Binding-site contacts:
Ligand atom C2 contacts residue ASN12 of chain 27.C at 3.2 Å.
Ligand atom O7 contacts residue ASN12 of chain 27.C at 3.7 Å.
Ligand atom O5 contacts residue ASN12 of chain 27.C at 2.7 Å (h-bond).
Ligand atom C5 contacts residue ASN12 of chain 27.C at 4.1 Å.
Ligand atom C1 contacts residue ASN12 of chain 27.C at 2.2 Å.
Ligand atom N2 contacts residue ASN12 of chain 27.C at 3.8 Å.
Ligand atom C7 contacts residue ASN12 of chain 27.C at 3.9 Å.

The small molecule below binds the protein below.
Small molecule (SMILES): CC(=O)N[C@H]1[C@H](O[C@H]2[C@H](O)[C@@H](NC(C)=O)CO[C@@H]2CO)O[C@H](CO)[C@@H](O)[C@@H]1O

Sequence of chain 27.C:
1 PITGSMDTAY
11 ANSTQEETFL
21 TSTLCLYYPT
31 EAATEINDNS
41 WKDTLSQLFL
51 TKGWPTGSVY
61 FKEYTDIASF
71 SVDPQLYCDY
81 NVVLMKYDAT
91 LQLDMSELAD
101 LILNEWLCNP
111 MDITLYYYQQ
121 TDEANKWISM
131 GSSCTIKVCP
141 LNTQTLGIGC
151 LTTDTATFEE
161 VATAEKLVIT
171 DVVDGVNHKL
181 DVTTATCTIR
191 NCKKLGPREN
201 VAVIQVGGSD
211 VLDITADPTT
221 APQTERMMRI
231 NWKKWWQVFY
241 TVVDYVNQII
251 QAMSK